A small-molecule ligand and the protein it binds are described below.
Small molecule (SMILES): CCOC(=O)[C@@H](F)[C@@H](O)c1cccnc1

Sequence of chain 1.A:
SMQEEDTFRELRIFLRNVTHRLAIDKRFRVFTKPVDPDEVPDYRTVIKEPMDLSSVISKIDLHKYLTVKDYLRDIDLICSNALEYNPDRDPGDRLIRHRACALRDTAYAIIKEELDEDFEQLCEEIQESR

Binding-site contacts:
Ligand atom C10 contacts residue SER58 of chain 1.A at 4.1 Å.
Ligand atom C01 contacts residue SER58 of chain 1.A at 4.4 Å.
Ligand atom C08 contacts residue SER55 of chain 1.A at 3.6 Å.
Ligand atom C12 contacts residue PRO34 of chain 1.A at 4.5 Å (hydrophobic).
Ligand atom O09 contacts residue ASP52 of chain 1.A at 4.4 Å.
Ligand atom C02 contacts residue LEU62 of chain 1.A at 4.4 Å (hydrophobic).
Ligand atom N14 contacts residue SER58 of chain 1.A at 4.3 Å.
Ligand atom N14 contacts residue SER54 of chain 1.A at 4.5 Å.
Ligand atom C11 contacts residue PRO34 of chain 1.A at 4.2 Å (hydrophobic).
Ligand atom C13 contacts residue SER54 of chain 1.A at 4.2 Å.
Ligand atom C02 contacts residue SER58 of chain 1.A at 3.9 Å.
Ligand atom C15 contacts residue SER58 of chain 1.A at 3.4 Å.
Ligand atom F07 contacts residue SER58 of chain 1.A at 4.3 Å.
Ligand atom C12 contacts residue SER54 of chain 1.A at 4.0 Å.
Ligand atom C01 contacts residue LYS59 of chain 1.A at 4.2 Å.
Ligand atom O09 contacts residue SER55 of chain 1.A at 2.7 Å (h-bond).
Ligand atom C15 contacts residue SER54 of chain 1.A at 4.4 Å.
Ligand atom C01 contacts residue SER55 of chain 1.A at 4.1 Å.
Ligand atom C10 contacts residue SER54 of chain 1.A at 4.4 Å.
Ligand atom O09 contacts residue PRO34 of chain 1.A at 4.1 Å.
Ligand atom C11 contacts residue SER54 of chain 1.A at 4.1 Å.
Ligand atom O03 contacts residue SER58 of chain 1.A at 3.5 Å.
Ligand atom C08 contacts residue SER58 of chain 1.A at 4.0 Å.